Sequence of chain 1.C:
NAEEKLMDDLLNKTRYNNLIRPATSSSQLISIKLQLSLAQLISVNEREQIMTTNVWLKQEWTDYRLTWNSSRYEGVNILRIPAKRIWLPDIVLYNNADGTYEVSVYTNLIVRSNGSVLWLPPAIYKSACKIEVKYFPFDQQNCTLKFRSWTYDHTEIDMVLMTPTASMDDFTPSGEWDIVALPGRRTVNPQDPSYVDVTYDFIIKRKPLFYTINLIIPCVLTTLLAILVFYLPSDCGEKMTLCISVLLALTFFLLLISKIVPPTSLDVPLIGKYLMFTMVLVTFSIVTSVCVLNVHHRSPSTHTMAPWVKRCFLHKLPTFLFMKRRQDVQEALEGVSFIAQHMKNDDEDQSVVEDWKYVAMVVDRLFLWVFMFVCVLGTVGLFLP

Sequence of chain 1.B:
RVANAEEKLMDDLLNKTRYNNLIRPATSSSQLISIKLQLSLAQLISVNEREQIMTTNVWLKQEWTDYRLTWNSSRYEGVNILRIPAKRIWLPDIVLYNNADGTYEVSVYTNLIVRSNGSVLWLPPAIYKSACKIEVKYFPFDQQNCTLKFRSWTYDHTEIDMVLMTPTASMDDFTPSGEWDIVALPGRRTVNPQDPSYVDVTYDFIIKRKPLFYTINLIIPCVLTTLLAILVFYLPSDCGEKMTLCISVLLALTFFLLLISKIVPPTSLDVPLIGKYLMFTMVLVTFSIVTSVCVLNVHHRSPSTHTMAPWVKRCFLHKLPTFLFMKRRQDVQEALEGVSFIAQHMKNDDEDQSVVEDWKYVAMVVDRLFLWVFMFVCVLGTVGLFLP

Binding-site contacts:
Ligand atom CAZ contacts residue ARG490 of chain 1.C at 3.4 Å.
Ligand atom CAA contacts residue LEU227 of chain 1.C at 3.8 Å (hydrophobic).
Ligand atom CAB contacts residue LEU227 of chain 1.C at 4.1 Å (hydrophobic).
Ligand atom CAI contacts residue ARG490 of chain 1.C at 3.3 Å.
Ligand atom CBA contacts residue LEU227 of chain 1.C at 4.5 Å (hydrophobic).
Ligand atom CAV contacts residue ARG490 of chain 1.C at 3.4 Å.
Ligand atom CAK contacts residue LEU493 of chain 1.C at 4.4 Å (hydrophobic).
Ligand atom CBI contacts residue TYR234 of chain 1.C at 4.5 Å (hydrophobic).
Ligand atom CAK contacts residue TRP494 of chain 1.C at 4.4 Å (hydrophobic).
Ligand atom CAI contacts residue TRP494 of chain 1.C at 3.9 Å (hydrophobic).
Ligand atom CAC contacts residue LEU231 of chain 1.C at 4.0 Å (hydrophobic).
Ligand atom CBF contacts residue TYR234 of chain 1.C at 3.9 Å (hydrophobic).
Ligand atom CAU contacts residue TYR234 of chain 1.C at 3.6 Å (hydrophobic).
Ligand atom CAK contacts residue ARG490 of chain 1.C at 4.1 Å.
Ligand atom CBA contacts residue ILE230 of chain 1.C at 4.4 Å (hydrophobic).
Ligand atom CBG contacts residue TYR234 of chain 1.C at 4.2 Å (hydrophobic).
Ligand atom CAB contacts residue ILE230 of chain 1.C at 3.9 Å (hydrophobic).
Ligand atom CAS contacts residue TYR234 of chain 1.C at 3.9 Å (hydrophobic).
Ligand atom CAQ contacts residue LEU493 of chain 1.C at 3.8 Å (hydrophobic).
Ligand atom CAC contacts residue TYR234 of chain 1.C at 4.4 Å (hydrophobic).
Ligand atom OAW contacts residue ARG490 of chain 1.C at 4.2 Å.
Ligand atom OAW contacts residue PHE325 of chain 1.C at 4.3 Å.
Ligand atom CAP contacts residue LEU493 of chain 1.C at 4.5 Å (hydrophobic).
Ligand atom CBC contacts residue ARG490 of chain 1.C at 3.5 Å.
Ligand atom CBE contacts residue TYR234 of chain 1.C at 4.4 Å (hydrophobic).
Ligand atom CAC contacts residue VAL290 of chain 1.B at 4.0 Å (hydrophobic).

A small-molecule ligand and the protein it binds are described below.
Small molecule (SMILES): CC(C)CCC[C@@H](C)[C@H]1CC[C@H]2[C@@H]3CC=C4C[C@@H](OC(=O)CCC(=O)O)CC[C@]4(C)[C@H]3CC[C@]12C